Sequence of chain 1.A:
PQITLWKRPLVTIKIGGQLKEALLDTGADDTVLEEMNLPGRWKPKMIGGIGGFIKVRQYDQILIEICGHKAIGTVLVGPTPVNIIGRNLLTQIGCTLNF

A protein and the small-molecule ligand that binds it are described below.
Small molecule (SMILES): CCC(CC)CN(C[C@@H](O)[C@H](Cc1ccccc1)NC(=O)O[C@H]1CO[C@H]2OCC[C@H]21)S(=O)(=O)c1ccc([C@@H](O)CO)cc1

Binding-site contacts:
Ligand atom C26 contacts residue ASP29 of chain 1.B at 3.7 Å.
Ligand atom C12 contacts residue ASP25 of chain 1.A at 3.0 Å.
Ligand atom O22 contacts residue ALA28 of chain 1.B at 3.6 Å.
Ligand atom N16 contacts residue GLY27 of chain 1.B at 3.1 Å (h-bond).
Ligand atom O42 contacts residue ASP29 of chain 1.A at 3.1 Å (salt-bridge).
Ligand atom C26 contacts residue GLY27 of chain 1.B at 3.7 Å.
Ligand atom C28 contacts residue GLY27 of chain 1.B at 3.7 Å.
Ligand atom C31 contacts residue PRO81 of chain 1.A at 3.6 Å (hydrophobic).
Ligand atom C30 contacts residue ILE50 of chain 1.B at 3.6 Å (hydrophobic).
Ligand atom C41 contacts residue LEU23 of chain 1.B at 3.4 Å (hydrophobic).
Ligand atom O43 contacts residue ASP29 of chain 1.A at 3.6 Å (salt-bridge).
Ligand atom O09 contacts residue ILE50 of chain 1.B at 3.5 Å.
Ligand atom C31 contacts residue GLY49 of chain 1.B at 3.5 Å.
Ligand atom C23 contacts residue GLY48 of chain 1.B at 3.3 Å.
Ligand atom O14 contacts residue ASP25 of chain 1.A at 2.3 Å (salt-bridge).
Ligand atom O08 contacts residue GLY49 of chain 1.A at 3.5 Å.
Ligand atom C31 contacts residue ILE50 of chain 1.B at 3.4 Å (hydrophobic).
Ligand atom O27 contacts residue ASP29 of chain 1.B at 2.8 Å (salt-bridge).
Ligand atom O08 contacts residue ILE50 of chain 1.B at 3.1 Å.
Ligand atom C13 contacts residue ASP25 of chain 1.B at 3.3 Å.
Ligand atom O14 contacts residue GLY27 of chain 1.B at 3.2 Å.
Ligand atom O19 contacts residue ALA28 of chain 1.B at 3.4 Å.
Ligand atom O14 contacts residue ASP25 of chain 1.B at 2.6 Å (salt-bridge).
Ligand atom O09 contacts residue ILE84 of chain 1.A at 3.3 Å.
Ligand atom C24 contacts residue ASP29 of chain 1.B at 3.6 Å.
Ligand atom C35 contacts residue ASP29 of chain 1.A at 3.6 Å.
Ligand atom O22 contacts residue ASP29 of chain 1.B at 3.1 Å (salt-bridge).
Ligand atom C11 contacts residue GLY27 of chain 1.A at 3.4 Å.
Ligand atom C25 contacts residue GLY48 of chain 1.B at 3.2 Å.
Ligand atom C03 contacts residue ALA28 of chain 1.A at 3.4 Å (hydrophobic).
Ligand atom O43 contacts residue ASP30 of chain 1.A at 2.9 Å (salt-bridge).
Ligand atom C34 contacts residue GLY27 of chain 1.B at 3.3 Å.
Ligand atom C28 contacts residue ASP25 of chain 1.A at 3.4 Å.
Ligand atom C06 contacts residue GLY48 of chain 1.A at 3.5 Å.
Ligand atom O22 contacts residue ASP30 of chain 1.B at 3.0 Å (salt-bridge).
Ligand atom C02 contacts residue ALA28 of chain 1.A at 3.5 Å (hydrophobic).
Ligand atom C36 contacts residue THR80 of chain 1.B at 3.7 Å.
Ligand atom C05 contacts residue GLY48 of chain 1.A at 3.1 Å.
Ligand atom C13 contacts residue ASP25 of chain 1.A at 3.2 Å.
Ligand atom C41 contacts residue GLY27 of chain 1.A at 3.6 Å.

Sequence of chain 1.B:
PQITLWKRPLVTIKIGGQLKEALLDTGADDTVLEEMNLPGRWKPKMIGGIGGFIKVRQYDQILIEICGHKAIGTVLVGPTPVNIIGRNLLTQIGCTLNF